Binding-site contacts:
Ligand atom C22 contacts residue ZN1 of chain 1.G at 2.6 Å.
Ligand atom C10 contacts residue TRP26 of chain 1.A at 3.4 Å (hydrophobic).
Ligand atom O24 contacts residue ZN1 of chain 1.G at 2.2 Å.
Ligand atom C02 contacts residue ZN1 of chain 1.H at 3.3 Å.
Ligand atom O03 contacts residue ZN1 of chain 1.H at 2.4 Å.
Ligand atom C04 contacts residue ZN1 of chain 1.H at 3.4 Å.
Ligand atom C11 contacts residue TRP26 of chain 1.A at 3.5 Å (hydrophobic).
Ligand atom C09 contacts residue GLY164 of chain 1.A at 3.4 Å.
Ligand atom O23 contacts residue ASN165 of chain 1.A at 3.2 Å (h-bond).
Ligand atom C22 contacts residue ZN1 of chain 1.H at 2.8 Å.
Ligand atom N08 contacts residue GLY164 of chain 1.A at 3.5 Å.
Ligand atom O24 contacts residue ZN1 of chain 1.H at 1.7 Å.
Ligand atom O23 contacts residue HIS77 of chain 1.A at 2.8 Å (h-bond).
Ligand atom O24 contacts residue HIS137 of chain 1.A at 3.3 Å (h-bond).
Ligand atom O01 contacts residue HIS137 of chain 1.A at 3.2 Å.
Ligand atom C04 contacts residue HIS195 of chain 1.A at 3.4 Å.
Ligand atom C02 contacts residue HIS137 of chain 1.A at 3.4 Å.
Ligand atom O03 contacts residue CYS156 of chain 1.A at 3.3 Å.
Ligand atom O23 contacts residue HIS137 of chain 1.A at 3.1 Å (h-bond).
Ligand atom O23 contacts residue ZN1 of chain 1.G at 2.4 Å.
Ligand atom N07 contacts residue HIS195 of chain 1.A at 3.2 Å.
Ligand atom O24 contacts residue HIS75 of chain 1.A at 3.5 Å (h-bond).
Ligand atom C12 contacts residue TRP26 of chain 1.A at 3.4 Å (hydrophobic).
Ligand atom C02 contacts residue LYS159 of chain 1.A at 3.3 Å.
Ligand atom C22 contacts residue HIS137 of chain 1.A at 3.5 Å.
Ligand atom N08 contacts residue LYS159 of chain 1.A at 3.7 Å.
Ligand atom O03 contacts residue LYS159 of chain 1.A at 3.1 Å (salt-bridge).
Ligand atom C02 contacts residue HIS195 of chain 1.A at 3.4 Å.
Ligand atom C21 contacts residue ZN1 of chain 1.H at 3.2 Å.
Ligand atom O24 contacts residue CYS156 of chain 1.A at 3.2 Å (h-bond).
Ligand atom O03 contacts residue HIS195 of chain 1.A at 2.9 Å.
Ligand atom O03 contacts residue HIS137 of chain 1.A at 3.3 Å.
Ligand atom N07 contacts residue LYS159 of chain 1.A at 3.5 Å.
Ligand atom C22 contacts residue HIS77 of chain 1.A at 3.7 Å.
Ligand atom O01 contacts residue LYS159 of chain 1.A at 2.7 Å (salt-bridge).
Ligand atom O24 contacts residue ASP79 of chain 1.A at 2.8 Å (salt-bridge).
Ligand atom O01 contacts residue GLY164 of chain 1.A at 3.5 Å.
Ligand atom O01 contacts residue ASN165 of chain 1.A at 2.9 Å (h-bond).
Ligand atom C17 contacts residue TRP26 of chain 1.A at 3.4 Å (hydrophobic).
Ligand atom O24 contacts residue HIS195 of chain 1.A at 3.4 Å (h-bond).

This small molecule binds to this protein.
Small molecule (SMILES): O=C(O)c1cccc(-n2cc(Cc3ccccc3)nn2)c1C(=O)O

Sequence of chain 1.A:
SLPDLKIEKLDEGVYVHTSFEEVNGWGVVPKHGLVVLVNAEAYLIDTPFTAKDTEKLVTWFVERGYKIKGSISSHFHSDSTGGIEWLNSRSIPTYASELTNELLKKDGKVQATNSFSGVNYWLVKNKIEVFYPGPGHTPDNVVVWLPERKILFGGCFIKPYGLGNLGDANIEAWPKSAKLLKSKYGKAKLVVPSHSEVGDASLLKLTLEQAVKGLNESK